Sequence of chain 1.A:
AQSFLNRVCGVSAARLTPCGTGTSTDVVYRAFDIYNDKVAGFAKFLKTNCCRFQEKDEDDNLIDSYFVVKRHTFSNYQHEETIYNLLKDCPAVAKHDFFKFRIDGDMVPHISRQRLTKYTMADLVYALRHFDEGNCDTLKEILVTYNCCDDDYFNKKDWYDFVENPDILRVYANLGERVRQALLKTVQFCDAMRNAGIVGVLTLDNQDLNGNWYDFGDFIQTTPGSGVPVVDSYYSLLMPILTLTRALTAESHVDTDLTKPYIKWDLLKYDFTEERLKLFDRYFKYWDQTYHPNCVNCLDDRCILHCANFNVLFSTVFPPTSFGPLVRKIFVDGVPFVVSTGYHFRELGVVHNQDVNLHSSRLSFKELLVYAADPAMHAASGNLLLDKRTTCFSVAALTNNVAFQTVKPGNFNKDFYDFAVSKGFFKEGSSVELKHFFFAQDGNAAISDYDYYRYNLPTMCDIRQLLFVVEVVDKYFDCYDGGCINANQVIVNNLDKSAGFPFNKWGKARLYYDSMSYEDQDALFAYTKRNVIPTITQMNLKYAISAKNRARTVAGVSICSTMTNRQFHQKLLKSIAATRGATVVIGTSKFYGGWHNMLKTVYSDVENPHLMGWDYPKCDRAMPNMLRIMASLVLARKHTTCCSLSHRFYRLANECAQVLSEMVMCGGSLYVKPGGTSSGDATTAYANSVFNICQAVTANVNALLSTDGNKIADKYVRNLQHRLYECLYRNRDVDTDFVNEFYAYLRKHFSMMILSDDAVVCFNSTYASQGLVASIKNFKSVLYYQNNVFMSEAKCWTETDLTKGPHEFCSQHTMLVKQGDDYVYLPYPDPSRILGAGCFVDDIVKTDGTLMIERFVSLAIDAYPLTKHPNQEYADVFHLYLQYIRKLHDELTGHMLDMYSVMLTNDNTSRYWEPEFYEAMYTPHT

Binding-site contacts:
Ligand atom C4 contacts residue ARG197 of chain 1.A at 3.3 Å.
Ligand atom C16 contacts residue ASP284 of chain 1.A at 4.5 Å.
Ligand atom C21 contacts residue VAL231 of chain 1.A at 3.8 Å (hydrophobic).
Ligand atom O4 contacts residue ARG197 of chain 1.A at 4.1 Å.
Ligand atom C23 contacts residue VAL231 of chain 1.A at 3.7 Å (hydrophobic).
Ligand atom C17 contacts residue LYS288 of chain 1.A at 3.7 Å.
Ligand atom C20 contacts residue VAL231 of chain 1.A at 4.0 Å (hydrophobic).
Ligand atom C16 contacts residue LYS288 of chain 1.A at 4.4 Å.
Ligand atom O3 contacts residue LYS288 of chain 1.A at 3.9 Å.
Ligand atom C10 contacts residue ARG197 of chain 1.A at 4.2 Å.
Ligand atom C22 contacts residue VAL231 of chain 1.A at 3.7 Å (hydrophobic).
Ligand atom C5 contacts residue ARG197 of chain 1.A at 4.3 Å.
Ligand atom C21 contacts residue ARG197 of chain 1.A at 3.4 Å.
Ligand atom C10 contacts residue TYR289 of chain 1.A at 3.8 Å (hydrophobic).
Ligand atom C3 contacts residue ARG197 of chain 1.A at 3.8 Å.

This small molecule binds to this protein.
Small molecule (SMILES): C[C@H](CCC(=O)NCCC[N+](C)(C)CC(O)CS(=O)(=O)O)[C@H]1CC[C@H]2[C@@H]3[C@H](O)C[C@@H]4C[C@H](O)CC[C@]4(C)[C@H]3C[C@H](O)[C@]12C